Sequence of chain 1.A:
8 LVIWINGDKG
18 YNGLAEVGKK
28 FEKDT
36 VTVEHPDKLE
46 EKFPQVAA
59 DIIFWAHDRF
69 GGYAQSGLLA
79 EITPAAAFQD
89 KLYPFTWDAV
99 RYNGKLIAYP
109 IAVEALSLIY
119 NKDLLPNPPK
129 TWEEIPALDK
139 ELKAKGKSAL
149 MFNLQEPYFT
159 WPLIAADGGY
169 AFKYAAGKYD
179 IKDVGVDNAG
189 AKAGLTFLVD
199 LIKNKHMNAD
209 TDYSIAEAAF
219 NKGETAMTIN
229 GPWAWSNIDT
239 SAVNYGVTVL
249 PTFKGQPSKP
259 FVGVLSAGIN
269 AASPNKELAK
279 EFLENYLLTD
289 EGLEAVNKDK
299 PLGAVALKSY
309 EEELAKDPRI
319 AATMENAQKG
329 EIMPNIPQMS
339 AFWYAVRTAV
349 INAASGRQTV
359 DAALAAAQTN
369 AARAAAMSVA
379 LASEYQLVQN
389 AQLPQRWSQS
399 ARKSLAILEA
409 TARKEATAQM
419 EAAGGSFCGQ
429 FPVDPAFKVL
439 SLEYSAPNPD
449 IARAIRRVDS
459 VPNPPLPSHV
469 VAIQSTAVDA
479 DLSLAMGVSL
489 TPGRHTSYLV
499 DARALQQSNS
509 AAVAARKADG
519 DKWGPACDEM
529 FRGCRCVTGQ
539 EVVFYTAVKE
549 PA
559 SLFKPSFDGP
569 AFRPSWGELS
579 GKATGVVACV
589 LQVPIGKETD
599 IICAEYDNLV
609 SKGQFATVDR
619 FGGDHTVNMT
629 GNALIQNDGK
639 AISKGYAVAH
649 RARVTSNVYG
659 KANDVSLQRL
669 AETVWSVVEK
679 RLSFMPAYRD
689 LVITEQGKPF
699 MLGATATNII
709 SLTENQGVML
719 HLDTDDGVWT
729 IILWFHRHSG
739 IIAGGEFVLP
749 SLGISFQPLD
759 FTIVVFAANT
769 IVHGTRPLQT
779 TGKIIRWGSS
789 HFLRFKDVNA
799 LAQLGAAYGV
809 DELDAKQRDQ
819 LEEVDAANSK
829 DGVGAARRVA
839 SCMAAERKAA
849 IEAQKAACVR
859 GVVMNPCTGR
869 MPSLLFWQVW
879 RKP

Binding-site contacts:
Ligand atom N3 contacts residue DG6 of chain 1.B at 2.8 Å (h-bond).
Ligand atom O2 contacts residue DG9 of chain 1.B at 3.2 Å (h-bond).
Ligand atom N3 contacts residue DG4 of chain 1.B at 2.9 Å (h-bond).
Ligand atom N4 contacts residue PHE790 of chain 1.A at 3.3 Å.
Ligand atom N2 contacts residue DC7 of chain 1.B at 2.8 Å (h-bond).
Ligand atom OP2 contacts residue ARG792 of chain 1.A at 2.8 Å (salt-bridge).
Ligand atom OP2 contacts residue ARG649 of chain 1.A at 2.6 Å (salt-bridge).
Ligand atom O2 contacts residue ARG792 of chain 1.A at 3.0 Å (salt-bridge).
Ligand atom N1 contacts residue DC5 of chain 1.B at 3.2 Å (h-bond).
Ligand atom C5 contacts residue ARG618 of chain 1.A at 3.4 Å.
Ligand atom N2 contacts residue 5CM3 of chain 1.B at 2.9 Å (h-bond).
Ligand atom N2 contacts residue DG4 of chain 1.B at 3.3 Å (h-bond).
Ligand atom N3 contacts residue DG9 of chain 1.B at 3.1 Å (h-bond).
Ligand atom OP2 contacts residue TYR644 of chain 1.A at 2.6 Å (h-bond).
Ligand atom N4 contacts residue DG6 of chain 1.B at 3.0 Å (h-bond).
Ligand atom N3 contacts residue ASN635 of chain 1.A at 3.3 Å (h-bond).
Ligand atom N1 contacts residue DC7 of chain 1.B at 2.9 Å (h-bond).
Ligand atom N4 contacts residue ASP724 of chain 1.A at 2.8 Å (salt-bridge).
Ligand atom O2 contacts residue DG6 of chain 1.B at 2.7 Å (h-bond).
Ligand atom OP1 contacts residue ALA645 of chain 1.A at 2.9 Å (h-bond).
Ligand atom N2 contacts residue DG8 of chain 1.B at 3.4 Å (h-bond).
Ligand atom O6 contacts residue DG8 of chain 1.B at 3.3 Å (h-bond).
Ligand atom N3 contacts residue PHE790 of chain 1.A at 3.3 Å.
Ligand atom O2 contacts residue DG10 of chain 1.B at 3.0 Å (h-bond).
Ligand atom N2 contacts residue DG6 of chain 1.B at 3.0 Å.
Ligand atom C4 contacts residue PHE790 of chain 1.A at 3.1 Å (hydrophobic).
Ligand atom O4' contacts residue ARG618 of chain 1.A at 3.2 Å.
Ligand atom OP2 contacts residue PHE619 of chain 1.A at 2.9 Å (h-bond).
Ligand atom C6 contacts residue DG8 of chain 1.B at 3.1 Å.
Ligand atom C5A contacts residue ARG618 of chain 1.A at 3.4 Å.
Ligand atom N4 contacts residue DG9 of chain 1.B at 3.0 Å (h-bond).
Ligand atom O6 contacts residue DC7 of chain 1.B at 3.0 Å (h-bond).
Ligand atom C6 contacts residue DG4 of chain 1.B at 3.3 Å.
Ligand atom O6 contacts residue DG6 of chain 1.B at 3.3 Å (h-bond).
Ligand atom N4 contacts residue DG4 of chain 1.B at 3.1 Å (h-bond).
Ligand atom OP1 contacts residue LYS638 of chain 1.A at 2.9 Å (salt-bridge).
Ligand atom O2 contacts residue DG4 of chain 1.B at 2.7 Å (h-bond).
Ligand atom N2 contacts residue DC5 of chain 1.B at 2.6 Å (h-bond).
Ligand atom N1 contacts residue DG8 of chain 1.B at 3.0 Å (h-bond).
Ligand atom O6 contacts residue DG4 of chain 1.B at 3.0 Å (h-bond).

A protein and the small-molecule ligand that binds it are described below.
Small molecule (SMILES): Cc1cn([C@H]2C[C@H](O[P](=O)(O)OC[C@H]3O[C@@H](n4cnc5c(=O)nc(N)[nH]c54)C[C@@H]3O[P](=O)(O)OC[C@H]3O[C@@H](n4ccc(N)nc4=O)C[C@@H]3O[P](=O)(O)OC[C@H]3O[C@@H](n4cnc5c(=O)nc(N)[nH]c54)C[C@@H]3O[P](=O)(O)OC[C@H]3O[C@@H](n4ccc(N)nc4=O)C[C@@H]3O[P](=O)(O)OC[C@H]3O[C@@H](n4cnc5c(=O)nc(N)[nH]c54)C[C@@H]3O)[C@@H](CO[P](=O)(O)O[C@H]3C[C@H](n4ccc(N)nc4=O)O[C@@H]3CO[P](=O)(O)O[C@H]3C[C@H](n4ccc(N)nc4=O)O[C@@H]3COP(=O)=O)O2)c(=O)nc1N